Binding-site contacts:
Ligand atom O6 contacts residue SER420 of chain 1.E at 3.7 Å.
Ligand atom C5 contacts residue ASN546 of chain 1.E at 3.7 Å.
Ligand atom C4 contacts residue ASN546 of chain 1.E at 4.2 Å.
Ligand atom C3 contacts residue ASN546 of chain 1.E at 3.8 Å.
Ligand atom C7 contacts residue SER420 of chain 1.E at 3.8 Å.
Ligand atom C7 contacts residue LYS416 of chain 1.E at 4.1 Å.
Ligand atom C1 contacts residue ASN546 of chain 1.E at 1.4 Å.
Ligand atom C8 contacts residue LYS416 of chain 1.E at 3.4 Å.
Ligand atom C7 contacts residue SER545 of chain 1.E at 4.4 Å.
Ligand atom C8 contacts residue SER545 of chain 1.E at 3.7 Å.
Ligand atom N2 contacts residue ASN546 of chain 1.E at 3.0 Å (h-bond).
Ligand atom C8 contacts residue SER420 of chain 1.E at 3.3 Å.
Ligand atom O7 contacts residue SER420 of chain 1.E at 4.5 Å.
Ligand atom O7 contacts residue ASN546 of chain 1.E at 3.4 Å (h-bond).
Ligand atom O7 contacts residue LYS416 of chain 1.E at 3.9 Å.
Ligand atom C2 contacts residue ASN546 of chain 1.E at 2.5 Å.
Ligand atom N2 contacts residue SER420 of chain 1.E at 4.1 Å.
Ligand atom C8 contacts residue ASP543 of chain 1.E at 3.8 Å.
Ligand atom O5 contacts residue ASN546 of chain 1.E at 2.3 Å (h-bond).
Ligand atom C7 contacts residue ASN546 of chain 1.E at 3.4 Å.
Ligand atom O3 contacts residue SER420 of chain 1.E at 3.8 Å.

A protein and the small-molecule ligand that binds it are described below.
Small molecule (SMILES): CC(=O)N[C@H]1[C@H](O[C@H]2[C@H](O)[C@@H](NC(C)=O)CO[C@@H]2CO)O[C@H](CO)[C@@H](O[C@@H]2O[C@H](CO)[C@@H](O)[C@H](O)[C@@H]2O)[C@@H]1O

Sequence of chain 1.E:
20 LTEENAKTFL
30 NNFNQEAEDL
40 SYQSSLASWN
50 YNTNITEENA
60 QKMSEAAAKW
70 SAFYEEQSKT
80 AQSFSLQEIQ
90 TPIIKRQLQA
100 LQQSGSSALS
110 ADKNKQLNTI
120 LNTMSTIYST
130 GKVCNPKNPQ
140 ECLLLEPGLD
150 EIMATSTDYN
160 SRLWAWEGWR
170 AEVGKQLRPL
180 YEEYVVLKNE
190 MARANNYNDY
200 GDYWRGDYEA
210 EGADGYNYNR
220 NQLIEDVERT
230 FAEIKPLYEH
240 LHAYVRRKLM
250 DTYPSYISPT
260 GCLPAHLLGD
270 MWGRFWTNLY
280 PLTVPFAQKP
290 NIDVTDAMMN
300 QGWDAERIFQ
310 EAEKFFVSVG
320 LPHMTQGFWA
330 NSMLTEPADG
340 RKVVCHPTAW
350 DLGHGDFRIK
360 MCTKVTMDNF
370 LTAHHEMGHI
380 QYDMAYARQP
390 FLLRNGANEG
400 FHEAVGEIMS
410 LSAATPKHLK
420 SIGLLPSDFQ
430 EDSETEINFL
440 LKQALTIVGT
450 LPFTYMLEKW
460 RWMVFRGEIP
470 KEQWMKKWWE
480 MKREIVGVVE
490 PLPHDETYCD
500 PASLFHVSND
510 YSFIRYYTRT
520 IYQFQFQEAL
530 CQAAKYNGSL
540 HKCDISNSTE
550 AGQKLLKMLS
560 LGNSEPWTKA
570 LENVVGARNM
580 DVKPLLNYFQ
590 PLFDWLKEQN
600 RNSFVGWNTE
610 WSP